Sequence of chain 1.K:
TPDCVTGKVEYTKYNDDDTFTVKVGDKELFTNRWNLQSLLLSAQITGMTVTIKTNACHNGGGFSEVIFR

This protein binds this small molecule.
Small molecule (SMILES): OC[C@H]1O[C@H](O[C@@H]2[C@H](O)[C@@H](O)[C@H](O)O[C@@H]2CO)[C@H](O)[C@@H](O)[C@H]1O

Sequence of chain 1.O:
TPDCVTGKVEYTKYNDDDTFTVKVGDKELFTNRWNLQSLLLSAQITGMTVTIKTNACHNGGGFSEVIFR

Binding-site contacts:
Ligand atom O6 contacts residue ARG33 of chain 1.O at 3.2 Å.
Ligand atom C5 contacts residue TRP34 of chain 1.K at 4.0 Å (hydrophobic).
Ligand atom O6 contacts residue ASN35 of chain 1.O at 2.9 Å (h-bond).
Ligand atom C4 contacts residue TRP34 of chain 1.K at 4.0 Å (hydrophobic).
Ligand atom O3 contacts residue TRP34 of chain 1.O at 3.9 Å.
Ligand atom C5 contacts residue TRP34 of chain 1.O at 3.5 Å (hydrophobic).
Ligand atom C1 contacts residue TRP34 of chain 1.O at 4.0 Å (hydrophobic).
Ligand atom C6 contacts residue TRP34 of chain 1.K at 3.7 Å (hydrophobic).
Ligand atom O6 contacts residue ASP18 of chain 1.K at 4.1 Å.
Ligand atom C6 contacts residue ASN35 of chain 1.O at 3.5 Å.
Ligand atom C1 contacts residue ASN32 of chain 1.O at 3.6 Å.
Ligand atom C6 contacts residue ASP18 of chain 1.K at 4.5 Å.
Ligand atom O5 contacts residue TRP34 of chain 1.O at 3.1 Å (h-bond).
Ligand atom O4 contacts residue ASP18 of chain 1.K at 2.8 Å (salt-bridge).
Ligand atom O6 contacts residue TRP34 of chain 1.O at 4.0 Å.
Ligand atom C6 contacts residue TRP34 of chain 1.O at 3.6 Å (hydrophobic).
Ligand atom C1 contacts residue ARG33 of chain 1.O at 4.4 Å.
Ligand atom O5 contacts residue ASN32 of chain 1.O at 3.8 Å.
Ligand atom O6 contacts residue TYR14 of chain 1.K at 3.6 Å.
Ligand atom C3 contacts residue ASP18 of chain 1.K at 4.1 Å.
Ligand atom C4 contacts residue ASP18 of chain 1.K at 3.3 Å.
Ligand atom C5 contacts residue TRP34 of chain 1.O at 4.1 Å (hydrophobic).
Ligand atom O3 contacts residue ASP18 of chain 1.K at 3.6 Å.
Ligand atom C4 contacts residue TRP34 of chain 1.O at 3.5 Å (hydrophobic).
Ligand atom C2 contacts residue ASN32 of chain 1.O at 4.1 Å.
Ligand atom O4 contacts residue ARG33 of chain 1.O at 3.1 Å.
Ligand atom O6 contacts residue TRP34 of chain 1.O at 2.9 Å (h-bond).
Ligand atom C4 contacts residue ARG33 of chain 1.O at 4.5 Å.
Ligand atom C6 contacts residue TYR14 of chain 1.K at 4.4 Å (hydrophobic).
Ligand atom C6 contacts residue ARG33 of chain 1.O at 4.4 Å.
Ligand atom C3 contacts residue TRP34 of chain 1.O at 3.5 Å (hydrophobic).
Ligand atom C6 contacts residue TRP34 of chain 1.O at 3.8 Å (hydrophobic).
Ligand atom O5 contacts residue ARG33 of chain 1.O at 3.7 Å.